Sequence of chain 1.A:
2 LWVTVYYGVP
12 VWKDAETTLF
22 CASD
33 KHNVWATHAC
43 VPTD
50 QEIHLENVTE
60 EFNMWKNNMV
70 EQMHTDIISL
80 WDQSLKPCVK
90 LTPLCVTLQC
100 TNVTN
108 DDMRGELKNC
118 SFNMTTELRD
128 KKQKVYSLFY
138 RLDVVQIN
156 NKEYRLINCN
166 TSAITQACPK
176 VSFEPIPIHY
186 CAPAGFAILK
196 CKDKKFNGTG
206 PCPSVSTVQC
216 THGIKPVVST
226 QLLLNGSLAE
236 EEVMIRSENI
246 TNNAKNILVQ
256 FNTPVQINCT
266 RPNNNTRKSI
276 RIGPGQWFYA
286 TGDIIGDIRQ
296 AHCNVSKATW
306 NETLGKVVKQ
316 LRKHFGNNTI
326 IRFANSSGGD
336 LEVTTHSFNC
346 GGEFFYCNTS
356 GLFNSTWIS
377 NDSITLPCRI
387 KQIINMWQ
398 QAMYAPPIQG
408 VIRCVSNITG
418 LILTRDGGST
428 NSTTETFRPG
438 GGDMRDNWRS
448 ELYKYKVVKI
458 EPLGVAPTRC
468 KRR

Sequence of chain 1.B:
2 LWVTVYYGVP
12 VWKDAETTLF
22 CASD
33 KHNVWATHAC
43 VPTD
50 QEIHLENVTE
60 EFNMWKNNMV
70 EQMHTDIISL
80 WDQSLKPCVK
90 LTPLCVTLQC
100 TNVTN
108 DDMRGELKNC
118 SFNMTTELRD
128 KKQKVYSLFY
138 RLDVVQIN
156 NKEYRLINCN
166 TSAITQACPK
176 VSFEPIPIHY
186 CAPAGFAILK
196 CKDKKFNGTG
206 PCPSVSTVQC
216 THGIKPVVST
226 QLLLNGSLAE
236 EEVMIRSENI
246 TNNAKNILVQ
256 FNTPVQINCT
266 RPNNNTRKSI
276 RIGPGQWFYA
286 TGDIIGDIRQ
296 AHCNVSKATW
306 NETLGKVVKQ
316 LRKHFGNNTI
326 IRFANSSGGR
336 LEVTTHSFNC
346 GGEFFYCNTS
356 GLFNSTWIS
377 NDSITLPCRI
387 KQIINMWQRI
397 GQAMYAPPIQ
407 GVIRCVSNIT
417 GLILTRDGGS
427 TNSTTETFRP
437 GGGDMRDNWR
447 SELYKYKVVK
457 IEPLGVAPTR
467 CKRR

A small-molecule ligand and the protein it binds are described below.
Small molecule (SMILES): CC(=O)N[C@@H]1[C@@H](O)[C@H](O)[C@@H](CO)O[C@H]1O

Binding-site contacts:
Ligand atom C7 contacts residue THR166 of chain 1.B at 3.9 Å.
Ligand atom O7 contacts residue ASN165 of chain 1.B at 3.5 Å (h-bond).
Ligand atom C5 contacts residue ARG160 of chain 1.B at 3.9 Å.
Ligand atom C3 contacts residue ASN165 of chain 1.B at 3.8 Å.
Ligand atom C5 contacts residue ASN165 of chain 1.B at 3.7 Å.
Ligand atom O6 contacts residue VAL142 of chain 1.B at 4.3 Å.
Ligand atom C2 contacts residue ASN165 of chain 1.B at 2.5 Å.
Ligand atom C2 contacts residue THR166 of chain 1.B at 4.0 Å.
Ligand atom O5 contacts residue ARG160 of chain 1.B at 3.0 Å (salt-bridge).
Ligand atom C1 contacts residue ARG160 of chain 1.B at 3.9 Å.
Ligand atom C7 contacts residue ASN165 of chain 1.B at 3.4 Å.
Ligand atom C1 contacts residue ASN165 of chain 1.B at 1.4 Å.
Ligand atom N2 contacts residue THR166 of chain 1.B at 3.3 Å.
Ligand atom C6 contacts residue VAL142 of chain 1.B at 4.1 Å (hydrophobic).
Ligand atom N2 contacts residue ASN165 of chain 1.B at 2.9 Å (h-bond).
Ligand atom O7 contacts residue ARG276 of chain 1.A at 4.2 Å.
Ligand atom C1 contacts residue THR166 of chain 1.B at 3.7 Å.
Ligand atom O5 contacts residue ASN165 of chain 1.B at 2.4 Å (h-bond).
Ligand atom C8 contacts residue ASN165 of chain 1.B at 4.5 Å.
Ligand atom C8 contacts residue THR166 of chain 1.B at 3.8 Å.
Ligand atom C4 contacts residue ASN165 of chain 1.B at 4.2 Å.
Ligand atom C6 contacts residue ARG160 of chain 1.B at 3.6 Å.